The small molecule below binds the protein below.
Small molecule (SMILES): CC(=O)N[C@H]1[C@H](O[C@H]2[C@H](O)[C@@H](NC(C)=O)CO[C@@H]2CO)O[C@H](CO)[C@@H](O)[C@@H]1O

Binding-site contacts:
Ligand atom C2 contacts residue ASN271 of chain 3.C at 2.5 Å.
Ligand atom O5 contacts residue ASN271 of chain 3.C at 2.4 Å (h-bond).
Ligand atom C4 contacts residue ASN271 of chain 3.C at 4.3 Å.
Ligand atom O5 contacts residue ILE292 of chain 3.C at 3.7 Å.
Ligand atom N2 contacts residue ASN271 of chain 3.C at 2.9 Å (h-bond).
Ligand atom C5 contacts residue ASN271 of chain 3.C at 3.7 Å.
Ligand atom C1 contacts residue ILE292 of chain 3.C at 4.2 Å (hydrophobic).
Ligand atom C3 contacts residue ASN271 of chain 3.C at 3.8 Å.
Ligand atom O7 contacts residue ASN271 of chain 3.C at 4.1 Å.
Ligand atom C1 contacts residue ASN271 of chain 3.C at 1.4 Å.
Ligand atom O6 contacts residue ILE292 of chain 3.C at 3.6 Å.
Ligand atom C7 contacts residue ASN271 of chain 3.C at 3.7 Å.

Sequence of chain 3.C:
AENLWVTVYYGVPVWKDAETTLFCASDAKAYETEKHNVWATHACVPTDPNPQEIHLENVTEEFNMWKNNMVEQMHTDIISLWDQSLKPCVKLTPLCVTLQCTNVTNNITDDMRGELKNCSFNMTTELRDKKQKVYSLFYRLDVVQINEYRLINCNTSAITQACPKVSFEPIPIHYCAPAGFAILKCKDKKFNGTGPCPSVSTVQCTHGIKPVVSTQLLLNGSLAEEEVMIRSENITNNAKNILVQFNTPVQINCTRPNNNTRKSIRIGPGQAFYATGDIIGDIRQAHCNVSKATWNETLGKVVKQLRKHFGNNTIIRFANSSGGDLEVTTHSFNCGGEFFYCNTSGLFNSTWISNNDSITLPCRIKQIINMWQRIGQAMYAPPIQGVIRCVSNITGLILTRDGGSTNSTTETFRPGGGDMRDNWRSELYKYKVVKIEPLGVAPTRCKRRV